Binding-site contacts:
Ligand atom C8 contacts residue ASN154 of chain 55.C at 3.6 Å.
Ligand atom O5 contacts residue ASN154 of chain 55.C at 2.3 Å (h-bond).
Ligand atom C8 contacts residue GLU155 of chain 55.C at 3.8 Å.
Ligand atom O7 contacts residue ASN154 of chain 55.C at 3.2 Å (h-bond).
Ligand atom C2 contacts residue ASN154 of chain 55.C at 2.4 Å.
Ligand atom C5 contacts residue HIS104 of chain 55.A at 3.6 Å.
Ligand atom C4 contacts residue ASN154 of chain 55.C at 4.2 Å.
Ligand atom C5 contacts residue ASN154 of chain 55.C at 3.6 Å.
Ligand atom N2 contacts residue GLU155 of chain 55.C at 3.0 Å (salt-bridge).
Ligand atom C3 contacts residue ASN154 of chain 55.C at 3.7 Å.
Ligand atom C2 contacts residue GLU155 of chain 55.C at 3.7 Å.
Ligand atom C3 contacts residue GLU155 of chain 55.C at 3.7 Å.
Ligand atom C6 contacts residue HIS104 of chain 55.A at 4.0 Å.
Ligand atom O3 contacts residue GLU155 of chain 55.C at 4.3 Å.
Ligand atom C7 contacts residue GLU155 of chain 55.C at 3.9 Å.
Ligand atom N2 contacts residue ASN154 of chain 55.C at 2.9 Å (h-bond).
Ligand atom O5 contacts residue HIS104 of chain 55.A at 3.1 Å (h-bond).
Ligand atom C1 contacts residue ASN154 of chain 55.C at 1.4 Å.
Ligand atom C7 contacts residue ASN154 of chain 55.C at 3.3 Å.
Ligand atom C1 contacts residue GLU155 of chain 55.C at 3.9 Å.
Ligand atom C1 contacts residue HIS104 of chain 55.A at 3.4 Å.

Sequence of chain 55.A:
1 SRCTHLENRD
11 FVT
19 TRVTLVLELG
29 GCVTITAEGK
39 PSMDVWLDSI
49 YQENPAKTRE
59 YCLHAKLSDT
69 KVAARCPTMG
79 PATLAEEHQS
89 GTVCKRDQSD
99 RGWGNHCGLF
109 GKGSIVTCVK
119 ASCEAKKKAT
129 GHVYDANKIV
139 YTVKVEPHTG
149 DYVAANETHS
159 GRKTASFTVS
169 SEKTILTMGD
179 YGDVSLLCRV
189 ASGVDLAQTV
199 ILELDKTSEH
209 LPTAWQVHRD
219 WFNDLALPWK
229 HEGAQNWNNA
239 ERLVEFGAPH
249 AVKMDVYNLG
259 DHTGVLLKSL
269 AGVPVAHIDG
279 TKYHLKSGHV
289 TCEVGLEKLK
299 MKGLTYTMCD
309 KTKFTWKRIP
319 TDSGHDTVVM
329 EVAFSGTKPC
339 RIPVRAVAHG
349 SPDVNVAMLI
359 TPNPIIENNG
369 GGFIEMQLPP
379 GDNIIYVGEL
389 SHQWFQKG

A small-molecule ligand and the protein it binds are described below.
Small molecule (SMILES): CC(=O)N[C@@H]1[C@@H](O)[C@H](O)[C@@H](CO)O[C@H]1O

Sequence of chain 55.C:
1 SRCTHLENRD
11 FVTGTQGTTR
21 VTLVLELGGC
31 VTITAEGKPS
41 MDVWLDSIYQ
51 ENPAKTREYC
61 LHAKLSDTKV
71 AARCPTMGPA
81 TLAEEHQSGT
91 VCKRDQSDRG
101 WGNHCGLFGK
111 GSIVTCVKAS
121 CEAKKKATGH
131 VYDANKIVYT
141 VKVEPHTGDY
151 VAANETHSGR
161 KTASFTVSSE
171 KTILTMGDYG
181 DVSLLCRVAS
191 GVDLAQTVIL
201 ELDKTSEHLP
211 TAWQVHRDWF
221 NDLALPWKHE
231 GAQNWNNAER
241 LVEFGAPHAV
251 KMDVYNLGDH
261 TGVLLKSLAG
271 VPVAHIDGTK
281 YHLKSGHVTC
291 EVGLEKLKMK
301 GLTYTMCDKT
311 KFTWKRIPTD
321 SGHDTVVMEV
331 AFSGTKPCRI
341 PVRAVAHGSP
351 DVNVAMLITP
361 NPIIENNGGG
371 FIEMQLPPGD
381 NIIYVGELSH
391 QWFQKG